Sequence of chain 1.E:
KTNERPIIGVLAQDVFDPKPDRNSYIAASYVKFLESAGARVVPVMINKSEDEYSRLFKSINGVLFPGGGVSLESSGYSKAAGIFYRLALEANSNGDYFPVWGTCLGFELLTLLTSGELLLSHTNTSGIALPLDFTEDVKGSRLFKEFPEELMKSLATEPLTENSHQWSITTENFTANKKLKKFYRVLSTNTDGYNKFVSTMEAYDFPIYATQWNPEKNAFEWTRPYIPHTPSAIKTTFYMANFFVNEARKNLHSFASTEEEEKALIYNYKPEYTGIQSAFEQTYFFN

Binding-site contacts:
Ligand atom OXT contacts residue SER189 of chain 1.E at 4.5 Å.
Ligand atom CD contacts residue PHE305 of chain 1.E at 4.1 Å (hydrophobic).
Ligand atom C contacts residue LYS242 of chain 1.E at 3.8 Å.
Ligand atom N contacts residue GLY93 of chain 1.E at 3.2 Å (h-bond).
Ligand atom CB contacts residue DGL1 of chain 1.L at 3.8 Å.
Ligand atom OE1 contacts residue DGL1 of chain 1.L at 2.3 Å (h-bond).
Ligand atom N contacts residue SER189 of chain 1.E at 4.3 Å.
Ligand atom CG contacts residue DGL1 of chain 1.L at 2.4 Å.
Ligand atom OE1 contacts residue TYR50 of chain 1.E at 4.0 Å.
Ligand atom O contacts residue SER189 of chain 1.E at 2.9 Å (h-bond).
Ligand atom C contacts residue MTX1 of chain 1.J at 3.6 Å.
Ligand atom OE1 contacts residue GLY94 of chain 1.E at 3.9 Å.
Ligand atom OXT contacts residue PHE305 of chain 1.E at 4.2 Å.
Ligand atom OXT contacts residue TYR55 of chain 1.E at 4.2 Å.
Ligand atom CA contacts residue MTX1 of chain 1.J at 2.5 Å.
Ligand atom O contacts residue LYS242 of chain 1.E at 3.5 Å (salt-bridge).
Ligand atom OXT contacts residue GLY93 of chain 1.E at 4.5 Å.
Ligand atom OXT contacts residue ASN239 of chain 1.E at 3.6 Å.
Ligand atom CG contacts residue PHE305 of chain 1.E at 4.1 Å (hydrophobic).
Ligand atom OXT contacts residue LYS242 of chain 1.E at 3.3 Å (salt-bridge).
Ligand atom CA contacts residue SER189 of chain 1.E at 3.9 Å.
Ligand atom CB contacts residue MTX1 of chain 1.J at 3.4 Å.
Ligand atom C contacts residue SER189 of chain 1.E at 3.7 Å.
Ligand atom CD contacts residue DGL1 of chain 1.L at 1.4 Å.
Ligand atom CB contacts residue GLY93 of chain 1.E at 3.8 Å.
Ligand atom N contacts residue GLY92 of chain 1.E at 4.0 Å.
Ligand atom C contacts residue ASN239 of chain 1.E at 4.3 Å.
Ligand atom OXT contacts residue MTX1 of chain 1.J at 3.9 Å.
Ligand atom N contacts residue CYS129 of chain 1.E at 3.9 Å.
Ligand atom OE1 contacts residue GLY93 of chain 1.E at 4.0 Å.
Ligand atom N contacts residue MTX1 of chain 1.J at 1.3 Å.
Ligand atom CA contacts residue GLY93 of chain 1.E at 4.2 Å.

A protein and the small-molecule ligand that binds it are described below.
Small molecule (SMILES): N[C@H](CCC(=O)O)C(=O)O